Sequence of chain 1.C:
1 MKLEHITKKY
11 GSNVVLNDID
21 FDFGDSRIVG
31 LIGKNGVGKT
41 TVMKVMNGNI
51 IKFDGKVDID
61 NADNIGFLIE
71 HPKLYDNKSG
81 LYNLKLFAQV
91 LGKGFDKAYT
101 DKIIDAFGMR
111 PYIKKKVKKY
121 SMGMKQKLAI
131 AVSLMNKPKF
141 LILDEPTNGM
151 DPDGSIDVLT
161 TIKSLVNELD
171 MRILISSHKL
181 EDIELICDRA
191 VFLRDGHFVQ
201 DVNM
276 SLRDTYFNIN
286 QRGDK

Sequence of chain 1.D:
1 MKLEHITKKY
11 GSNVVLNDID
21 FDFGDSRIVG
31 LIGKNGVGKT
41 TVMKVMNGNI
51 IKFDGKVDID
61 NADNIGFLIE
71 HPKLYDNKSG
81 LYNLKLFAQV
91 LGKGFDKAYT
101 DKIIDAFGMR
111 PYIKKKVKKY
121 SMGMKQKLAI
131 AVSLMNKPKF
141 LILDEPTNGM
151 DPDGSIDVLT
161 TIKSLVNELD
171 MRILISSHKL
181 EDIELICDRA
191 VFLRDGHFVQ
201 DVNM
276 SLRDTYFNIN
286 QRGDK

This protein binds this small molecule.
Small molecule (SMILES): Nc1ncnc2c1ncn2[C@@H]1O[C@H](COP(=O)(O)OP(=O)(O)OP(O)(O)=S)[C@@H](O)[C@H]1O

Binding-site contacts:
Ligand atom O3' contacts residue GLY36 of chain 1.D at 3.5 Å (h-bond).
Ligand atom S1G contacts residue MG1 of chain 1.H at 3.1 Å.
Ligand atom PG contacts residue MG1 of chain 1.H at 3.0 Å.
Ligand atom PB contacts residue GLY38 of chain 1.D at 3.7 Å.
Ligand atom C4 contacts residue LYS119 of chain 1.C at 3.4 Å.
Ligand atom N9 contacts residue LYS119 of chain 1.C at 3.5 Å (salt-bridge).
Ligand atom O2' contacts residue LYS115 of chain 1.C at 2.5 Å (salt-bridge).
Ligand atom S1G contacts residue GLU145 of chain 1.D at 3.2 Å (salt-bridge).
Ligand atom PG contacts residue ASN35 of chain 1.D at 3.4 Å.
Ligand atom O1A contacts residue THR41 of chain 1.D at 2.8 Å (h-bond).
Ligand atom O2A contacts residue THR40 of chain 1.D at 3.7 Å.
Ligand atom C5' contacts residue GLY38 of chain 1.D at 3.6 Å.
Ligand atom C2' contacts residue LYS119 of chain 1.C at 3.6 Å.
Ligand atom O1B contacts residue GLY38 of chain 1.D at 2.7 Å (h-bond).
Ligand atom C5' contacts residue GLY36 of chain 1.D at 3.7 Å.
Ligand atom O3B contacts residue GLY36 of chain 1.D at 3.7 Å.
Ligand atom O2G contacts residue SER121 of chain 1.C at 3.3 Å.
Ligand atom O2G contacts residue MET122 of chain 1.C at 3.6 Å.
Ligand atom N1 contacts residue LYS119 of chain 1.C at 3.5 Å.
Ligand atom S1G contacts residue LYS39 of chain 1.D at 3.5 Å.
Ligand atom PB contacts residue LYS39 of chain 1.D at 3.3 Å.
Ligand atom O2B contacts residue LYS39 of chain 1.D at 3.6 Å.
Ligand atom PB contacts residue THR40 of chain 1.D at 3.6 Å.
Ligand atom S1G contacts residue ASN35 of chain 1.D at 3.6 Å.
Ligand atom O2B contacts residue THR40 of chain 1.D at 2.6 Å (h-bond).
Ligand atom O3B contacts residue MG1 of chain 1.H at 3.6 Å.
Ligand atom C2 contacts residue LYS119 of chain 1.C at 3.5 Å.
Ligand atom N3 contacts residue LYS119 of chain 1.C at 3.6 Å.
Ligand atom O3' contacts residue ASN13 of chain 1.D at 3.6 Å.
Ligand atom O3G contacts residue SER121 of chain 1.C at 3.7 Å.
Ligand atom O2' contacts residue LYS119 of chain 1.C at 2.9 Å (salt-bridge).
Ligand atom O2G contacts residue MG1 of chain 1.H at 2.2 Å.
Ligand atom O1B contacts residue VAL37 of chain 1.D at 3.6 Å.
Ligand atom O4' contacts residue VAL15 of chain 1.D at 3.6 Å.
Ligand atom O2B contacts residue MG1 of chain 1.H at 2.6 Å.
Ligand atom O1A contacts residue THR40 of chain 1.D at 3.3 Å (h-bond).
Ligand atom O1A contacts residue GLY38 of chain 1.D at 3.4 Å.
Ligand atom O3A contacts residue GLY38 of chain 1.D at 3.5 Å (h-bond).
Ligand atom O1B contacts residue LYS39 of chain 1.D at 2.3 Å (salt-bridge).
Ligand atom O3G contacts residue ASN35 of chain 1.D at 2.5 Å (h-bond).